Binding-site contacts:
Ligand atom C5 contacts residue THR300 of chain 1.B at 4.4 Å.
Ligand atom C8 contacts residue ASN298 of chain 1.B at 4.1 Å.
Ligand atom C2 contacts residue ASN298 of chain 1.B at 2.4 Å.
Ligand atom O5 contacts residue ASN298 of chain 1.B at 2.4 Å (h-bond).
Ligand atom N2 contacts residue ASN298 of chain 1.B at 2.9 Å (h-bond).
Ligand atom O5 contacts residue THR300 of chain 1.B at 4.0 Å.
Ligand atom C6 contacts residue THR300 of chain 1.B at 4.0 Å.
Ligand atom C3 contacts residue ASN298 of chain 1.B at 3.8 Å.
Ligand atom O7 contacts residue ASN298 of chain 1.B at 3.1 Å (h-bond).
Ligand atom C1 contacts residue ASN298 of chain 1.B at 1.4 Å.
Ligand atom C7 contacts residue ASN298 of chain 1.B at 3.2 Å.
Ligand atom C5 contacts residue ASN298 of chain 1.B at 3.7 Å.
Ligand atom C4 contacts residue ASN298 of chain 1.B at 4.2 Å.

Sequence of chain 1.B:
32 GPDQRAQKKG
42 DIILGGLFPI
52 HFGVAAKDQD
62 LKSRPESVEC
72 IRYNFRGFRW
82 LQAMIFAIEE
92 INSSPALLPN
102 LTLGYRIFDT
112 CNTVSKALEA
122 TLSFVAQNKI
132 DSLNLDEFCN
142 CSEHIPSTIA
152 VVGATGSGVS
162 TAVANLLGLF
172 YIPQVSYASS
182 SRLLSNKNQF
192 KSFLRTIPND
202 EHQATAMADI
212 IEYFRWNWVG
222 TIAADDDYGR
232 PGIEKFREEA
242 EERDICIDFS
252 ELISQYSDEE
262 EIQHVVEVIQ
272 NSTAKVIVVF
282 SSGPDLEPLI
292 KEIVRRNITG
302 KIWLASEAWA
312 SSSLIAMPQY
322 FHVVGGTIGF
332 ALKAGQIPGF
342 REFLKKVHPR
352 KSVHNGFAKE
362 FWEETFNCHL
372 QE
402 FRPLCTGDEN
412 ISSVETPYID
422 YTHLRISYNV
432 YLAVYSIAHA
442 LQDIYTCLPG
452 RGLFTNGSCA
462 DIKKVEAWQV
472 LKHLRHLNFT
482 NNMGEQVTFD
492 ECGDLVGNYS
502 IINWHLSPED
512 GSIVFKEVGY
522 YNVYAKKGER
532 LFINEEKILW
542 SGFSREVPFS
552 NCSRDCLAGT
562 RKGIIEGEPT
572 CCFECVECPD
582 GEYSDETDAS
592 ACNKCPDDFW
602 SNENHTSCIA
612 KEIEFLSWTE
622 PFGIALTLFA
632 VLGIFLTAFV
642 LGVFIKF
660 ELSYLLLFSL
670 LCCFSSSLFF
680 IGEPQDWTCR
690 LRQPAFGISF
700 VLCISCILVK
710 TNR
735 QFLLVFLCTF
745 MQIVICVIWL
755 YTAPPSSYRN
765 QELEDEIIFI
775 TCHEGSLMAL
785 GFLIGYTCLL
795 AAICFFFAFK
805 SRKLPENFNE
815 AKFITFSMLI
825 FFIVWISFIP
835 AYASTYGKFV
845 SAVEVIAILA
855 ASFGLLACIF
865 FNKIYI

A small-molecule ligand and the protein it binds are described below.
Small molecule (SMILES): CC(=O)N[C@@H]1[C@@H](O)[C@H](O)[C@@H](CO)O[C@H]1O